Binding-site contacts:
Ligand atom N5 contacts residue THG1 of chain 1.I at 0.8 Å (h-bond).
Ligand atom O4 contacts residue THG1 of chain 1.I at 0.2 Å (h-bond).
Ligand atom OE2 contacts residue THG1 of chain 1.I at 1.2 Å (h-bond).
Ligand atom CG contacts residue THG1 of chain 1.I at 0.9 Å.
Ligand atom C11 contacts residue THG1 of chain 1.I at 0.7 Å.
Ligand atom N8 contacts residue ILE5 of chain 1.A at 3.3 Å (h-bond).
Ligand atom C16 contacts residue THG1 of chain 1.I at 1.2 Å.
Ligand atom O1 contacts residue ARG57 of chain 1.A at 2.7 Å (salt-bridge).
Ligand atom CD contacts residue THG1 of chain 1.I at 0.4 Å.
Ligand atom C4 contacts residue THG1 of chain 1.I at 0.2 Å.
Ligand atom CA contacts residue THG1 of chain 1.I at 0.7 Å.
Ligand atom C7 contacts residue THG1 of chain 1.I at 1.2 Å.
Ligand atom NA2 contacts residue ASP27 of chain 1.A at 2.9 Å (salt-bridge).
Ligand atom O2 contacts residue PHE31 of chain 1.A at 3.3 Å.
Ligand atom C9 contacts residue THG1 of chain 1.I at 1.3 Å.
Ligand atom OE1 contacts residue THG1 of chain 1.I at 1.3 Å (h-bond).
Ligand atom CT contacts residue THG1 of chain 1.I at 0.5 Å.
Ligand atom N8 contacts residue THG1 of chain 1.I at 0.9 Å (h-bond).
Ligand atom O1 contacts residue THG1 of chain 1.I at 0.4 Å (h-bond).
Ligand atom C12 contacts residue THG1 of chain 1.I at 0.9 Å.
Ligand atom C2 contacts residue THG1 of chain 1.I at 0.1 Å.
Ligand atom N1 contacts residue THG1 of chain 1.I at 0.2 Å (h-bond).
Ligand atom C contacts residue THG1 of chain 1.I at 0.6 Å.
Ligand atom N10 contacts residue THG1 of chain 1.I at 1.0 Å (h-bond).
Ligand atom CB contacts residue THG1 of chain 1.I at 0.7 Å.
Ligand atom O contacts residue THG1 of chain 1.I at 0.6 Å (h-bond).
Ligand atom N3 contacts residue THG1 of chain 1.I at 0.2 Å (h-bond).
Ligand atom C4A contacts residue THG1 of chain 1.I at 0.5 Å.
Ligand atom N10 contacts residue MET16 of chain 1.A at 3.3 Å (h-bond).
Ligand atom N3 contacts residue ASP27 of chain 1.A at 2.6 Å (salt-bridge).
Ligand atom C14 contacts residue THG1 of chain 1.I at 0.8 Å.
Ligand atom C7 contacts residue ILE94 of chain 1.A at 2.9 Å (hydrophobic).
Ligand atom O2 contacts residue ARG57 of chain 1.A at 2.9 Å (salt-bridge).
Ligand atom C6 contacts residue THG1 of chain 1.I at 0.7 Å.
Ligand atom C13 contacts residue THG1 of chain 1.I at 1.0 Å.
Ligand atom N contacts residue THG1 of chain 1.I at 0.6 Å (h-bond).
Ligand atom C8A contacts residue THG1 of chain 1.I at 0.5 Å.
Ligand atom NA2 contacts residue THG1 of chain 1.I at 0.4 Å (h-bond).
Ligand atom O2 contacts residue THG1 of chain 1.I at 0.3 Å (h-bond).
Ligand atom C15 contacts residue THG1 of chain 1.I at 0.7 Å.

This small molecule binds to this protein.
Small molecule (SMILES): Nc1nc(=O)c2c([nH]1)NCC(CNc1ccc(C(=O)N[C@@H](CCC(=O)O)C(=O)O)cc1)=N2

Sequence of chain 1.A:
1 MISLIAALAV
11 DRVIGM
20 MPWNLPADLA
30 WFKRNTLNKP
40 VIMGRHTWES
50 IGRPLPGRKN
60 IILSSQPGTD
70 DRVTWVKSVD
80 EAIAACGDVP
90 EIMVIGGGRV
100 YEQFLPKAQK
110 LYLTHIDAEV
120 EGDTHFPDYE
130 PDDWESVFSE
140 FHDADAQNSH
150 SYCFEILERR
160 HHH